Sequence of chain 2.A:
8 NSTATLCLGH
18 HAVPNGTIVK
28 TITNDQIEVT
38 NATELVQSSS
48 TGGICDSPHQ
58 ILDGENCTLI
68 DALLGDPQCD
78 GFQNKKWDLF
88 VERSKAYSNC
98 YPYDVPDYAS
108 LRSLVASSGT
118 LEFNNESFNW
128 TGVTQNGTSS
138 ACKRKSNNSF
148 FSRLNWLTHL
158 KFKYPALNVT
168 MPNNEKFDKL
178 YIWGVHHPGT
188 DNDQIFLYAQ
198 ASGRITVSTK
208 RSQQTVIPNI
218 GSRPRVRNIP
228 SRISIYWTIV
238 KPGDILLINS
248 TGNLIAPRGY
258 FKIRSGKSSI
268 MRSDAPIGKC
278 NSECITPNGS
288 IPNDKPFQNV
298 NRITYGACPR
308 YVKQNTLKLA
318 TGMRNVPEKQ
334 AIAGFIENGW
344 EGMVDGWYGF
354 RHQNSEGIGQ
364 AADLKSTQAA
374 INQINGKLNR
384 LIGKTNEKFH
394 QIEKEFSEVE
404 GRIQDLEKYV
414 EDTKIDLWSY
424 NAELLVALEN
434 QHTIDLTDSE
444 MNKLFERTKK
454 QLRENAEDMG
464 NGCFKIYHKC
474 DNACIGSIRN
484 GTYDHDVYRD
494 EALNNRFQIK

The protein below binds the small molecule below.
Small molecule (SMILES): CC(=O)N[C@@H]1[C@@H](O)[C@H](O)[C@@H](CO)O[C@H]1O

Binding-site contacts:
Ligand atom O5 contacts residue TYR94 of chain 2.A at 3.2 Å (h-bond).
Ligand atom N2 contacts residue ASN63 of chain 2.A at 3.0 Å (h-bond).
Ligand atom C2 contacts residue ASN63 of chain 2.A at 2.5 Å.
Ligand atom C1 contacts residue ASN63 of chain 2.A at 1.4 Å.
Ligand atom C4 contacts residue ASN63 of chain 2.A at 4.2 Å.
Ligand atom C5 contacts residue ASN63 of chain 2.A at 3.6 Å.
Ligand atom C7 contacts residue ASN63 of chain 2.A at 3.5 Å.
Ligand atom O7 contacts residue ASN63 of chain 2.A at 3.5 Å (h-bond).
Ligand atom C3 contacts residue ASN63 of chain 2.A at 3.8 Å.
Ligand atom C6 contacts residue TYR94 of chain 2.A at 4.0 Å (hydrophobic).
Ligand atom O5 contacts residue ASN63 of chain 2.A at 2.3 Å (h-bond).
Ligand atom C8 contacts residue GLU62 of chain 2.A at 3.9 Å.
Ligand atom C5 contacts residue TYR94 of chain 2.A at 4.2 Å (hydrophobic).
Ligand atom C1 contacts residue TYR94 of chain 2.A at 4.2 Å (hydrophobic).
Ligand atom O6 contacts residue TYR94 of chain 2.A at 3.0 Å (h-bond).